Sequence of chain 1.B:
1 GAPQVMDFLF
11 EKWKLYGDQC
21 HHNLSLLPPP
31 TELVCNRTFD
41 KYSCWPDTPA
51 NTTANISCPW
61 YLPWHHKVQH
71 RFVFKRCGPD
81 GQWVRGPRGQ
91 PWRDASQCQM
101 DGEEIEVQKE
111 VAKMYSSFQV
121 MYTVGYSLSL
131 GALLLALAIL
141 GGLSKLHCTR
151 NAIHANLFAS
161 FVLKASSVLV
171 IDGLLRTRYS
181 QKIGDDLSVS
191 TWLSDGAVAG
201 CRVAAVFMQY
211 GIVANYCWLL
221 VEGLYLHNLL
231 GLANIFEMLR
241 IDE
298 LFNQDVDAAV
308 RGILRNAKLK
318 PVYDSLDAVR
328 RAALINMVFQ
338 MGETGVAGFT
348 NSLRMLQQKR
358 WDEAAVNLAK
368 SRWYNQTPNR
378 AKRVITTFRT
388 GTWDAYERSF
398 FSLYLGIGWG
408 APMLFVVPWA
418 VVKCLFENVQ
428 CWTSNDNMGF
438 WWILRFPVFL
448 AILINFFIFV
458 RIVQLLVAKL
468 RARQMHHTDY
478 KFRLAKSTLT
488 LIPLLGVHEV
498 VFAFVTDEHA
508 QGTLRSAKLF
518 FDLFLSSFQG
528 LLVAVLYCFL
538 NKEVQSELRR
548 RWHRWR

The small molecule below binds the protein below.
Small molecule (SMILES): CC(=O)N[C@H]1[C@H](O[C@H]2[C@H](O)[C@@H](NC(C)=O)CO[C@@H]2CO)O[C@H](CO)[C@@H](O)[C@@H]1O

Binding-site contacts:
Ligand atom C3 contacts residue GLN19 of chain 1.B at 4.1 Å.
Ligand atom C5 contacts residue GLN19 of chain 1.B at 4.5 Å.
Ligand atom C8 contacts residue CYS20 of chain 1.B at 3.8 Å (hydrophobic).
Ligand atom O7 contacts residue TRP60 of chain 1.B at 4.0 Å.
Ligand atom C2 contacts residue ASN23 of chain 1.B at 2.3 Å.
Ligand atom O7 contacts residue GLN19 of chain 1.B at 2.9 Å (h-bond).
Ligand atom C5 contacts residue ASN23 of chain 1.B at 3.7 Å.
Ligand atom O7 contacts residue TYR16 of chain 1.B at 4.4 Å.
Ligand atom C6 contacts residue ASN23 of chain 1.B at 4.3 Å.
Ligand atom C8 contacts residue ASN23 of chain 1.B at 4.2 Å.
Ligand atom C8 contacts residue TYR16 of chain 1.B at 3.5 Å (hydrophobic).
Ligand atom C1 contacts residue GLN19 of chain 1.B at 3.8 Å.
Ligand atom N2 contacts residue ASN23 of chain 1.B at 2.6 Å (h-bond).
Ligand atom C8 contacts residue CYS44 of chain 1.B at 3.4 Å (hydrophobic).
Ligand atom O7 contacts residue CYS20 of chain 1.B at 4.2 Å.
Ligand atom O4 contacts residue GLN19 of chain 1.B at 4.5 Å.
Ligand atom C7 contacts residue ASN23 of chain 1.B at 3.2 Å.
Ligand atom C1 contacts residue ASN23 of chain 1.B at 1.4 Å.
Ligand atom C8 contacts residue GLN19 of chain 1.B at 4.4 Å.
Ligand atom C3 contacts residue ASN23 of chain 1.B at 3.6 Å.
Ligand atom C7 contacts residue CYS20 of chain 1.B at 4.3 Å (hydrophobic).
Ligand atom C4 contacts residue ASN23 of chain 1.B at 4.2 Å.
Ligand atom O5 contacts residue ASN23 of chain 1.B at 2.4 Å (h-bond).
Ligand atom C7 contacts residue GLN19 of chain 1.B at 4.0 Å.
Ligand atom O7 contacts residue ASN23 of chain 1.B at 3.5 Å (h-bond).
Ligand atom C8 contacts residue TRP60 of chain 1.B at 4.2 Å (hydrophobic).